Binding-site contacts:
Ligand atom O07 contacts residue LYS270 of chain 1.A at 4.4 Å.
Ligand atom C03 contacts residue LEU273 of chain 1.A at 4.5 Å (hydrophobic).
Ligand atom C06 contacts residue LYS270 of chain 1.A at 3.8 Å.
Ligand atom C02 contacts residue LEU273 of chain 1.A at 4.5 Å (hydrophobic).
Ligand atom C05 contacts residue LEU274 of chain 1.A at 3.8 Å (hydrophobic).
Ligand atom C05 contacts residue LEU273 of chain 1.A at 3.9 Å (hydrophobic).
Ligand atom C01 contacts residue MET58 of chain 1.A at 4.1 Å (hydrophobic).
Ligand atom O07 contacts residue LEU274 of chain 1.A at 4.2 Å.
Ligand atom C06 contacts residue LEU273 of chain 1.A at 3.6 Å (hydrophobic).
Ligand atom C03 contacts residue LEU274 of chain 1.A at 4.2 Å (hydrophobic).
Ligand atom C05 contacts residue LYS270 of chain 1.A at 4.5 Å.
Ligand atom C02 contacts residue TYR171 of chain 1.A at 4.2 Å (hydrophobic).
Ligand atom C04 contacts residue LEU273 of chain 1.A at 3.7 Å (hydrophobic).
Ligand atom C01 contacts residue LEU54 of chain 1.A at 4.2 Å (hydrophobic).
Ligand atom C06 contacts residue LYS269 of chain 1.A at 4.4 Å.
Ligand atom C01 contacts residue TYR171 of chain 1.A at 4.2 Å (hydrophobic).

This small molecule binds to this protein.
Small molecule (SMILES): C[C@H](O)CC[C@H](C)O

Sequence of chain 1.A:
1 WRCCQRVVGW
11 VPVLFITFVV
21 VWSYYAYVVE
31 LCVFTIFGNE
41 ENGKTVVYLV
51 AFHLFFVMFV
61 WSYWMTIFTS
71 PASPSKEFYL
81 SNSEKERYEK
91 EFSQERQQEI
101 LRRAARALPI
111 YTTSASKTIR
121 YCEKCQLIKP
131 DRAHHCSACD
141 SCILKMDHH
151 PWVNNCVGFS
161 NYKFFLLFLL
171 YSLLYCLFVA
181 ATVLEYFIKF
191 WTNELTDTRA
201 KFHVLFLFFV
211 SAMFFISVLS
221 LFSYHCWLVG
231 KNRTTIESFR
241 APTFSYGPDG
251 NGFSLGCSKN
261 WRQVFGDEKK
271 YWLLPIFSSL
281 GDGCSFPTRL